Binding-site contacts:
Ligand atom O01 contacts residue PHE343 of chain 1.A at 4.0 Å.
Ligand atom C04 contacts residue LYS345 of chain 1.A at 4.2 Å.
Ligand atom O01 contacts residue GLY333 of chain 1.A at 4.4 Å.
Ligand atom C11 contacts residue SER318 of chain 1.A at 3.8 Å.
Ligand atom N02 contacts residue GLU330 of chain 1.A at 4.0 Å.
Ligand atom C10 contacts residue LYS345 of chain 1.A at 3.7 Å.
Ligand atom C08 contacts residue ASP334 of chain 1.A at 4.1 Å.
Ligand atom C06 contacts residue ASP334 of chain 1.A at 3.4 Å.
Ligand atom C11 contacts residue VAL316 of chain 1.A at 4.0 Å (hydrophobic).
Ligand atom C05 contacts residue LEU320 of chain 1.A at 3.6 Å (hydrophobic).
Ligand atom C06 contacts residue GLU330 of chain 1.A at 3.8 Å.
Ligand atom C08 contacts residue GLU337 of chain 1.A at 3.6 Å.
Ligand atom C10 contacts residue LEU320 of chain 1.A at 4.0 Å (hydrophobic).
Ligand atom C03 contacts residue LEU320 of chain 1.A at 3.6 Å (hydrophobic).
Ligand atom C08 contacts residue GLY333 of chain 1.A at 3.6 Å.
Ligand atom N02 contacts residue LEU320 of chain 1.A at 3.9 Å.
Ligand atom C06 contacts residue LEU320 of chain 1.A at 4.1 Å (hydrophobic).
Ligand atom C07 contacts residue PHE343 of chain 1.A at 3.8 Å (hydrophobic).
Ligand atom O01 contacts residue LYS345 of chain 1.A at 3.3 Å (salt-bridge).
Ligand atom C03 contacts residue LYS345 of chain 1.A at 3.8 Å.
Ligand atom C11 contacts residue LEU320 of chain 1.A at 3.9 Å (hydrophobic).
Ligand atom C08 contacts residue LYS345 of chain 1.A at 4.2 Å.
Ligand atom C04 contacts residue GLY333 of chain 1.A at 4.2 Å.
Ligand atom O01 contacts residue GLU337 of chain 1.A at 2.4 Å (salt-bridge).
Ligand atom C06 contacts residue GLY333 of chain 1.A at 4.0 Å.
Ligand atom C10 contacts residue VAL316 of chain 1.A at 3.8 Å (hydrophobic).
Ligand atom C04 contacts residue LEU320 of chain 1.A at 3.9 Å (hydrophobic).
Ligand atom C07 contacts residue LYS345 of chain 1.A at 3.4 Å.
Ligand atom O01 contacts residue ASP334 of chain 1.A at 4.3 Å.
Ligand atom C07 contacts residue LEU320 of chain 1.A at 4.2 Å (hydrophobic).
Ligand atom C08 contacts residue PHE343 of chain 1.A at 3.6 Å (hydrophobic).
Ligand atom C09 contacts residue LEU320 of chain 1.A at 3.8 Å (hydrophobic).
Ligand atom C11 contacts residue ILE319 of chain 1.A at 4.3 Å (hydrophobic).
Ligand atom N02 contacts residue ASP334 of chain 1.A at 4.3 Å.
Ligand atom C04 contacts residue ASP334 of chain 1.A at 4.2 Å.

Sequence of chain 1.A:
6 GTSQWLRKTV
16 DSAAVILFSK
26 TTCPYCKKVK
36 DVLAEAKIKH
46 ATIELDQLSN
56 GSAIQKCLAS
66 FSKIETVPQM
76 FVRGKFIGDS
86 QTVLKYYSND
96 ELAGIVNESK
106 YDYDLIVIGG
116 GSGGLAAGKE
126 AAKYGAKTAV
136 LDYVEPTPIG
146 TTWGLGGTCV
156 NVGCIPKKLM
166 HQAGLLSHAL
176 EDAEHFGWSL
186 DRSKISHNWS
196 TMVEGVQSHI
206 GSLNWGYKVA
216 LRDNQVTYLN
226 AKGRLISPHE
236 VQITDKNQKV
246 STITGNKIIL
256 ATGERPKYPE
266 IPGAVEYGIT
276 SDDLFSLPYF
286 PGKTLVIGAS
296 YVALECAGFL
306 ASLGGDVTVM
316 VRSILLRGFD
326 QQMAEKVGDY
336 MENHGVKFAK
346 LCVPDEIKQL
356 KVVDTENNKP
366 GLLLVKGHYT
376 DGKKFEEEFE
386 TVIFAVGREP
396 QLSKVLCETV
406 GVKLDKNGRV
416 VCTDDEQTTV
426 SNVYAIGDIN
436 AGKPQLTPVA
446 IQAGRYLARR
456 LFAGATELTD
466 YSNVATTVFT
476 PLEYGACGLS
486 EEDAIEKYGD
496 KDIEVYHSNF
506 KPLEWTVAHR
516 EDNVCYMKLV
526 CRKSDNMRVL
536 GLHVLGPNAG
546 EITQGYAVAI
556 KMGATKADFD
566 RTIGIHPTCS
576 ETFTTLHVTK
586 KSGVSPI

A small-molecule ligand and the protein it binds are described below.
Small molecule (SMILES): OCc1c[nH]c2ccccc12